This small molecule binds to this protein.
Small molecule (SMILES): CC(=O)N[C@H]1[C@H](O[C@H]2[C@H](O)[C@@H](NC(C)=O)CO[C@@H]2CO)O[C@H](CO)[C@@H](O)[C@@H]1O

Binding-site contacts:
Ligand atom O5 contacts residue GLN263 of chain 1.A at 3.8 Å.
Ligand atom C4 contacts residue ASN265 of chain 1.A at 4.3 Å.
Ligand atom O6 contacts residue ARG412 of chain 1.A at 4.4 Å.
Ligand atom C4 contacts residue GLN263 of chain 1.A at 3.8 Å.
Ligand atom O7 contacts residue ASN265 of chain 1.A at 3.7 Å.
Ligand atom C1 contacts residue GLN263 of chain 1.A at 2.7 Å.
Ligand atom C2 contacts residue GLN263 of chain 1.A at 2.7 Å.
Ligand atom C8 contacts residue SER303 of chain 1.A at 3.9 Å.
Ligand atom C7 contacts residue ASN265 of chain 1.A at 3.5 Å.
Ligand atom C7 contacts residue GLN263 of chain 1.A at 3.5 Å.
Ligand atom O4 contacts residue GLN263 of chain 1.A at 4.4 Å.
Ligand atom C5 contacts residue ASN265 of chain 1.A at 3.6 Å.
Ligand atom O3 contacts residue GLN263 of chain 1.A at 3.4 Å (h-bond).
Ligand atom N2 contacts residue ASN265 of chain 1.A at 3.0 Å (h-bond).
Ligand atom C8 contacts residue GLN263 of chain 1.A at 3.2 Å.
Ligand atom O5 contacts residue ASN265 of chain 1.A at 2.4 Å (h-bond).
Ligand atom C3 contacts residue GLN263 of chain 1.A at 2.7 Å.
Ligand atom C1 contacts residue ASN265 of chain 1.A at 1.5 Å.
Ligand atom C5 contacts residue GLN263 of chain 1.A at 3.9 Å.
Ligand atom C3 contacts residue ASN265 of chain 1.A at 3.9 Å.
Ligand atom C8 contacts residue VAL302 of chain 1.A at 4.5 Å (hydrophobic).
Ligand atom N2 contacts residue GLN263 of chain 1.A at 2.5 Å (h-bond).
Ligand atom C2 contacts residue ASN265 of chain 1.A at 2.6 Å.

Sequence of chain 1.A:
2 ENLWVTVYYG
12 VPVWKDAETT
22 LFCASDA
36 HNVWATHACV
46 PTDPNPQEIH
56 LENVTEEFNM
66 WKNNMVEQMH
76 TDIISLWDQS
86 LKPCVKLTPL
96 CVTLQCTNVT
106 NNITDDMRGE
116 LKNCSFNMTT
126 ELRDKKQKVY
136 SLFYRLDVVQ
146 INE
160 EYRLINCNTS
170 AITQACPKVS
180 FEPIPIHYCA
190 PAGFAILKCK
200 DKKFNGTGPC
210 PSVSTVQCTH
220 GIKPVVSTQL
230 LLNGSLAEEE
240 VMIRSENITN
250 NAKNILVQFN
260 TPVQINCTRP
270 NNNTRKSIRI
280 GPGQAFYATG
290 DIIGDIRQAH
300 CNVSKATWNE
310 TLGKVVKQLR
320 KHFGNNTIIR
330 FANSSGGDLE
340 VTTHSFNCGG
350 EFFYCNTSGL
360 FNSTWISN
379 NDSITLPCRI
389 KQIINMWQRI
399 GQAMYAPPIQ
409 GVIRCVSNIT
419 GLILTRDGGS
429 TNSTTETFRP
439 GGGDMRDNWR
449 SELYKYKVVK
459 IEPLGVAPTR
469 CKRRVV